Binding-site contacts:
Ligand atom N2 contacts residue ASN271 of chain 2.I at 3.0 Å (h-bond).
Ligand atom C1 contacts residue ASN271 of chain 2.I at 1.4 Å.
Ligand atom C5 contacts residue ASN271 of chain 2.I at 3.6 Å.
Ligand atom O6 contacts residue ILE292 of chain 2.I at 3.7 Å.
Ligand atom O5 contacts residue ILE292 of chain 2.I at 4.4 Å.
Ligand atom C7 contacts residue ASN271 of chain 2.I at 4.1 Å.
Ligand atom C3 contacts residue ASN271 of chain 2.I at 3.8 Å.
Ligand atom O5 contacts residue ASN271 of chain 2.I at 2.3 Å (h-bond).
Ligand atom C4 contacts residue ASN271 of chain 2.I at 4.2 Å.
Ligand atom C6 contacts residue ILE292 of chain 2.I at 4.3 Å (hydrophobic).
Ligand atom C2 contacts residue ASN271 of chain 2.I at 2.5 Å.

Sequence of chain 2.I:
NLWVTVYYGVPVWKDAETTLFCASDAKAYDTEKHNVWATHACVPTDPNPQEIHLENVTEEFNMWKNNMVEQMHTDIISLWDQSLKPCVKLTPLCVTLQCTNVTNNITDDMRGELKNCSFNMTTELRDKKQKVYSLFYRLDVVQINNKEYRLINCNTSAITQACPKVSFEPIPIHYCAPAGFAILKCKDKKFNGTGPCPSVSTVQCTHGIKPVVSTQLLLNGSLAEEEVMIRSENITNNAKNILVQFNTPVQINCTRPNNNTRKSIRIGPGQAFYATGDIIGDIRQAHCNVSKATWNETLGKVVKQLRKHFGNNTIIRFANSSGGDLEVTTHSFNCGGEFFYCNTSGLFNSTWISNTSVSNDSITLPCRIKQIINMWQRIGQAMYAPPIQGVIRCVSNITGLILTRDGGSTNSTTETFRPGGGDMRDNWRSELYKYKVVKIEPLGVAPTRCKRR

This small molecule binds to this protein.
Small molecule (SMILES): CC(=O)N[C@@H]1[C@@H](O)[C@H](O)[C@@H](CO)O[C@H]1O